Binding-site contacts:
Ligand atom C8 contacts residue LYS20 of chain 1.D at 3.3 Å.
Ligand atom O5 contacts residue LYS20 of chain 1.D at 3.6 Å.
Ligand atom C5 contacts residue LYS20 of chain 1.D at 3.9 Å.
Ligand atom C8 contacts residue LEU13 of chain 1.C at 3.3 Å (hydrophobic).
Ligand atom C5 contacts residue LEU12 of chain 1.D at 4.4 Å (hydrophobic).
Ligand atom C4 contacts residue ASN15 of chain 1.C at 4.3 Å.
Ligand atom C8 contacts residue GLN14 of chain 1.C at 4.1 Å.
Ligand atom C8 contacts residue ASN15 of chain 1.C at 3.9 Å.
Ligand atom C7 contacts residue LEU13 of chain 1.C at 4.4 Å (hydrophobic).
Ligand atom O6 contacts residue LEU12 of chain 1.D at 4.1 Å.
Ligand atom C3 contacts residue ASN15 of chain 1.C at 3.7 Å.
Ligand atom N2 contacts residue ASN15 of chain 1.C at 2.6 Å (h-bond).
Ligand atom C8 contacts residue ASP12 of chain 1.C at 3.7 Å.
Ligand atom C5 contacts residue ASN15 of chain 1.C at 3.7 Å.
Ligand atom C7 contacts residue LYS20 of chain 1.D at 4.4 Å.
Ligand atom C1 contacts residue ASN15 of chain 1.C at 1.5 Å.
Ligand atom C6 contacts residue ASN15 of chain 1.C at 4.2 Å.
Ligand atom O5 contacts residue LEU12 of chain 1.D at 4.3 Å.
Ligand atom O7 contacts residue ASN15 of chain 1.C at 3.1 Å (h-bond).
Ligand atom C2 contacts residue ASN15 of chain 1.C at 2.4 Å.
Ligand atom C6 contacts residue LEU12 of chain 1.D at 3.3 Å (hydrophobic).
Ligand atom C7 contacts residue ASN15 of chain 1.C at 2.9 Å.
Ligand atom C6 contacts residue LYS20 of chain 1.D at 4.4 Å.
Ligand atom O5 contacts residue ASN15 of chain 1.C at 2.4 Å (h-bond).

This small molecule binds to this protein.
Small molecule (SMILES): CC(=O)N[C@H]1[C@@H](O[C@H]2[C@H](O)[C@@H](NC(C)=O)CO[C@@H]2CO)O[C@H](CO)[C@@H](O[C@@H]2O[C@H](CO)[C@@H](O)[C@H](O[C@@H]3O[C@H](CO)[C@@H](O)[C@H](O)[C@@H]3O)[C@@H]2O)[C@@H]1O

Sequence of chain 1.C:
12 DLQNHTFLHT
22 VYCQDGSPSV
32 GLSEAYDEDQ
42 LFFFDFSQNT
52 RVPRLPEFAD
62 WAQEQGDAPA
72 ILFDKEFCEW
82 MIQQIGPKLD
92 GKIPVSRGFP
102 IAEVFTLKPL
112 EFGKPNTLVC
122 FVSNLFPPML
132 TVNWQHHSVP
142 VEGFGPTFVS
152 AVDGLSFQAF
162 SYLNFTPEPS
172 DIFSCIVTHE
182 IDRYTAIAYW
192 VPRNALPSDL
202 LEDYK

Sequence of chain 1.D:
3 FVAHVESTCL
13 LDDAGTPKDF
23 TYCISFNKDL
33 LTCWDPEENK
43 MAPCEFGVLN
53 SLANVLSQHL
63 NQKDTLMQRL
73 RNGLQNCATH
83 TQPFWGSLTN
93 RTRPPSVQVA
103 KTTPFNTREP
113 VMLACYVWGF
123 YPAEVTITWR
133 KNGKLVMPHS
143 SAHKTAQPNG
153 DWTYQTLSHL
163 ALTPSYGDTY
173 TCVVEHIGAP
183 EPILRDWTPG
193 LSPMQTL